Binding-site contacts:
Ligand atom C14 contacts residue GLU133 of chain 1.A at 3.3 Å.
Ligand atom N08 contacts residue LEU136 of chain 1.A at 3.8 Å.
Ligand atom C07 contacts residue CYS86 of chain 1.A at 3.9 Å (hydrophobic).
Ligand atom C10 contacts residue LEU136 of chain 1.A at 4.0 Å (hydrophobic).
Ligand atom C02 contacts residue LEU136 of chain 1.A at 3.5 Å (hydrophobic).
Ligand atom C20 contacts residue CYS86 of chain 1.A at 3.3 Å (hydrophobic).
Ligand atom C16 contacts residue GLU133 of chain 1.A at 3.5 Å.
Ligand atom N08 contacts residue GLU84 of chain 1.A at 3.0 Å (salt-bridge).
Ligand atom C19 contacts residue LEU14 of chain 1.A at 3.9 Å (hydrophobic).
Ligand atom C19 contacts residue GLY89 of chain 1.A at 3.8 Å.
Ligand atom C03 contacts residue LEU136 of chain 1.A at 3.9 Å (hydrophobic).
Ligand atom C07 contacts residue ALA35 of chain 1.A at 3.3 Å (hydrophobic).
Ligand atom O09 contacts residue ALA35 of chain 1.A at 3.3 Å.
Ligand atom C14 contacts residue ASP147 of chain 1.A at 3.4 Å.
Ligand atom N15 contacts residue ASN134 of chain 1.A at 3.1 Å (h-bond).
Ligand atom O09 contacts residue CYS86 of chain 1.A at 2.8 Å (h-bond).
Ligand atom O11 contacts residue LEU136 of chain 1.A at 3.7 Å.
Ligand atom O09 contacts residue TYR85 of chain 1.A at 3.4 Å.
Ligand atom C18 contacts residue GLU16 of chain 1.A at 3.5 Å.
Ligand atom C07 contacts residue GLU84 of chain 1.A at 3.6 Å.
Ligand atom C17 contacts residue ASP147 of chain 1.A at 3.8 Å.
Ligand atom C16 contacts residue ASN134 of chain 1.A at 3.6 Å.
Ligand atom C14 contacts residue GLU90 of chain 1.A at 3.8 Å.
Ligand atom O11 contacts residue VAL22 of chain 1.A at 4.0 Å.
Ligand atom C18 contacts residue GLU90 of chain 1.A at 3.9 Å.
Ligand atom C07 contacts residue LEU136 of chain 1.A at 3.5 Å (hydrophobic).
Ligand atom C17 contacts residue GLU16 of chain 1.A at 3.7 Å.
Ligand atom N15 contacts residue GLU133 of chain 1.A at 3.0 Å (salt-bridge).
Ligand atom C20 contacts residue GLY89 of chain 1.A at 3.6 Å.
Ligand atom C24 contacts residue LEU14 of chain 1.A at 3.7 Å (hydrophobic).
Ligand atom C21 contacts residue GLY89 of chain 1.A at 3.8 Å.
Ligand atom N06 contacts residue LEU136 of chain 1.A at 3.1 Å.
Ligand atom C16 contacts residue ASP147 of chain 1.A at 3.5 Å.
Ligand atom N15 contacts residue ASP147 of chain 1.A at 2.9 Å (salt-bridge).
Ligand atom C21 contacts residue SER87 of chain 1.A at 3.5 Å.
Ligand atom S01 contacts residue CYS86 of chain 1.A at 3.5 Å (h-bond).
Ligand atom S01 contacts residue LEU14 of chain 1.A at 3.8 Å.
Ligand atom N08 contacts residue ALA35 of chain 1.A at 3.4 Å.
Ligand atom C05 contacts residue LEU14 of chain 1.A at 4.0 Å (hydrophobic).
Ligand atom O09 contacts residue GLU84 of chain 1.A at 3.4 Å (salt-bridge).

The small molecule below binds the protein below.
Small molecule (SMILES): NC(=O)Nc1sc(-c2ccc(Cl)cc2)cc1C(=O)N[C@H]1CCCNC1

Sequence of chain 1.A:
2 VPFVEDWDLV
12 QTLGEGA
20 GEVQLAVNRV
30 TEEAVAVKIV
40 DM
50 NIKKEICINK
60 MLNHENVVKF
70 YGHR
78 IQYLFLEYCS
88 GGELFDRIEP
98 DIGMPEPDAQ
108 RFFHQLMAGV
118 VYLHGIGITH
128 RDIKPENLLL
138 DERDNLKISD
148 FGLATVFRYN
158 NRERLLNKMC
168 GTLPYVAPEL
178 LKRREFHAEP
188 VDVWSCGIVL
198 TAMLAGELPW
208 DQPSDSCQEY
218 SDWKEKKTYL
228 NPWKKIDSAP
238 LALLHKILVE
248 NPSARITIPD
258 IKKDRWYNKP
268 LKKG